Binding-site contacts:
Ligand atom N14 contacts residue LEU51 of chain 1.A at 3.6 Å.
Ligand atom O26 contacts residue PRO45 of chain 1.A at 3.2 Å (h-bond).
Ligand atom O26 contacts residue GLN44 of chain 1.A at 4.0 Å.
Ligand atom C18 contacts residue PRO41 of chain 1.A at 3.8 Å (hydrophobic).
Ligand atom C24 contacts residue LEU51 of chain 1.A at 3.6 Å (hydrophobic).
Ligand atom N31 contacts residue VAL46 of chain 1.A at 3.8 Å.
Ligand atom C04 contacts residue ASN99 of chain 1.A at 3.1 Å.
Ligand atom O01 contacts residue ILE105 of chain 1.A at 4.0 Å.
Ligand atom S25 contacts residue GLN44 of chain 1.A at 3.9 Å.
Ligand atom C32 contacts residue VAL46 of chain 1.A at 3.8 Å (hydrophobic).
Ligand atom O20 contacts residue ILE105 of chain 1.A at 3.6 Å.
Ligand atom C06 contacts residue LEU53 of chain 1.A at 3.6 Å (hydrophobic).
Ligand atom C30 contacts residue ILE105 of chain 1.A at 3.8 Å (hydrophobic).
Ligand atom C08 contacts residue LEU53 of chain 1.A at 3.5 Å (hydrophobic).
Ligand atom C27 contacts residue ASP47 of chain 1.A at 3.8 Å.
Ligand atom O28 contacts residue GLN44 of chain 1.A at 2.9 Å (h-bond).
Ligand atom C21 contacts residue PRO41 of chain 1.A at 3.9 Å (hydrophobic).
Ligand atom C30 contacts residue PRO41 of chain 1.A at 3.3 Å (hydrophobic).
Ligand atom O01 contacts residue ASN99 of chain 1.A at 3.0 Å (h-bond).
Ligand atom C17 contacts residue ILE105 of chain 1.A at 4.0 Å (hydrophobic).
Ligand atom N31 contacts residue ILE105 of chain 1.A at 3.8 Å.
Ligand atom O20 contacts residue PRO41 of chain 1.A at 3.5 Å.
Ligand atom C15 contacts residue LEU51 of chain 1.A at 3.7 Å (hydrophobic).
Ligand atom C19 contacts residue PRO41 of chain 1.A at 3.5 Å (hydrophobic).
Ligand atom C05 contacts residue LEU53 of chain 1.A at 3.6 Å (hydrophobic).
Ligand atom C29 contacts residue LEU51 of chain 1.A at 3.2 Å (hydrophobic).
Ligand atom C18 contacts residue LEU51 of chain 1.A at 3.7 Å (hydrophobic).
Ligand atom C02 contacts residue ILE105 of chain 1.A at 3.8 Å (hydrophobic).
Ligand atom C07 contacts residue LEU53 of chain 1.A at 3.9 Å (hydrophobic).
Ligand atom C21 contacts residue TRP40 of chain 1.A at 3.5 Å (hydrophobic).
Ligand atom O26 contacts residue ASP47 of chain 1.A at 3.1 Å (salt-bridge).
Ligand atom N09 contacts residue LEU53 of chain 1.A at 3.8 Å.
Ligand atom C32 contacts residue PHE42 of chain 1.A at 3.5 Å (hydrophobic).
Ligand atom C05 contacts residue ASN99 of chain 1.A at 3.5 Å.
Ligand atom C27 contacts residue LEU51 of chain 1.A at 3.8 Å (hydrophobic).
Ligand atom C30 contacts residue VAL46 of chain 1.A at 3.9 Å (hydrophobic).
Ligand atom C22 contacts residue TRP40 of chain 1.A at 3.4 Å (hydrophobic).
Ligand atom O26 contacts residue VAL46 of chain 1.A at 3.8 Å.
Ligand atom C29 contacts residue PRO41 of chain 1.A at 3.9 Å (hydrophobic).
Ligand atom C02 contacts residue ASN99 of chain 1.A at 3.9 Å.

Sequence of chain 1.A:
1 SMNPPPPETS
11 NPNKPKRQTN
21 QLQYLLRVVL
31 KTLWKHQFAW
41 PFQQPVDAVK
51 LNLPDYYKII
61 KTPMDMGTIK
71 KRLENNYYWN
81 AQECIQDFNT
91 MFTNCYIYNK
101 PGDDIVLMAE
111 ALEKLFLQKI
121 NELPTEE

This protein binds this small molecule.
Small molecule (SMILES): COc1ccc(S(C)(=O)=O)cc1-c1cn(C)c(=O)c2ccc(-c3cn(CCF)nn3)cc12